Binding-site contacts:
Ligand atom O2 contacts residue MG1 of chain 1.YA at 2.2 Å.
Ligand atom C contacts residue MG1 of chain 1.YA at 2.9 Å.
Ligand atom O3 contacts residue ASN123 of chain 1.H at 3.5 Å (h-bond).
Ligand atom C3 contacts residue MG1 of chain 1.YA at 3.1 Å.
Ligand atom O3 contacts residue KCX201 of chain 1.G at 2.7 Å (h-bond).
Ligand atom O7 contacts residue LYS177 of chain 1.G at 2.7 Å (salt-bridge).
Ligand atom O5P contacts residue HIS327 of chain 1.G at 2.8 Å (h-bond).
Ligand atom O6P contacts residue ARG295 of chain 1.G at 2.8 Å (salt-bridge).
Ligand atom C3 contacts residue KCX201 of chain 1.G at 3.1 Å.
Ligand atom C2 contacts residue MG1 of chain 1.YA at 2.9 Å.
Ligand atom O2 contacts residue THR173 of chain 1.G at 3.3 Å (h-bond).
Ligand atom O7 contacts residue GLU204 of chain 1.G at 3.2 Å (salt-bridge).
Ligand atom O7 contacts residue LYS175 of chain 1.G at 3.4 Å (salt-bridge).
Ligand atom O2 contacts residue KCX201 of chain 1.G at 3.1 Å (h-bond).
Ligand atom O1P contacts residue THR65 of chain 1.H at 2.5 Å (h-bond).
Ligand atom O4 contacts residue SER379 of chain 1.G at 3.1 Å (h-bond).
Ligand atom O3 contacts residue MG1 of chain 1.YA at 2.1 Å.
Ligand atom O7 contacts residue ASN123 of chain 1.H at 2.9 Å (h-bond).
Ligand atom O3 contacts residue GLU204 of chain 1.G at 2.9 Å (salt-bridge).
Ligand atom O6 contacts residue GLU60 of chain 1.H at 3.4 Å (salt-bridge).
Ligand atom O6 contacts residue LYS334 of chain 1.G at 2.8 Å (salt-bridge).
Ligand atom O7 contacts residue MG1 of chain 1.YA at 2.2 Å.
Ligand atom O1 contacts residue LYS175 of chain 1.G at 3.2 Å (salt-bridge).
Ligand atom O1P contacts residue LYS175 of chain 1.G at 3.4 Å.
Ligand atom O3P contacts residue GLY403 of chain 1.G at 2.8 Å (h-bond).
Ligand atom O1P contacts residue GLY404 of chain 1.G at 2.8 Å (h-bond).
Ligand atom O4P contacts residue ARG295 of chain 1.G at 2.8 Å (salt-bridge).
Ligand atom O3 contacts residue HIS294 of chain 1.G at 2.9 Å (h-bond).
Ligand atom C contacts residue ASN123 of chain 1.H at 3.4 Å.
Ligand atom O4 contacts residue GLY380 of chain 1.G at 3.2 Å.
Ligand atom O2P contacts residue GLY380 of chain 1.G at 3.4 Å.
Ligand atom O2P contacts residue THR65 of chain 1.H at 3.5 Å (h-bond).
Ligand atom O7 contacts residue ASP203 of chain 1.G at 3.1 Å (salt-bridge).
Ligand atom P1 contacts residue THR65 of chain 1.H at 3.4 Å.
Ligand atom O2P contacts residue TRP66 of chain 1.H at 3.2 Å.
Ligand atom O2P contacts residue GLY381 of chain 1.G at 2.8 Å (h-bond).
Ligand atom O2P contacts residue LYS334 of chain 1.G at 2.9 Å (salt-bridge).
Ligand atom O5 contacts residue LEU335 of chain 1.G at 3.4 Å.
Ligand atom O2 contacts residue ASP203 of chain 1.G at 3.2 Å (salt-bridge).
Ligand atom O2 contacts residue LYS175 of chain 1.G at 3.0 Å (salt-bridge).

The small molecule below binds the protein below.
Small molecule (SMILES): O=C(O)[C@@](O)(COP(=O)(O)O)[C@H](O)[C@H](O)COP(=O)(O)O

Sequence of chain 1.G:
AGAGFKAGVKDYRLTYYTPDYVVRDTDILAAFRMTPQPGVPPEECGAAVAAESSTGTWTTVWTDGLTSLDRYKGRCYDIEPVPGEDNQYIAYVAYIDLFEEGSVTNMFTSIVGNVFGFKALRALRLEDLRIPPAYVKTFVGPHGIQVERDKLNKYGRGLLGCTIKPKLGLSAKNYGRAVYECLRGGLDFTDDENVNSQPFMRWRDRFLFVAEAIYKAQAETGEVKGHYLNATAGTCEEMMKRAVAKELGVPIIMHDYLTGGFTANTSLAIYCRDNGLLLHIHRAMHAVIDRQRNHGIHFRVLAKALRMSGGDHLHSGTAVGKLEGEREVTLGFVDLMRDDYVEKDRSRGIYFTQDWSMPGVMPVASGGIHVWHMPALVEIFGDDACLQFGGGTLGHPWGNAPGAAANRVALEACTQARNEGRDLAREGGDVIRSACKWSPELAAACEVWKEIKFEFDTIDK

Sequence of chain 1.H:
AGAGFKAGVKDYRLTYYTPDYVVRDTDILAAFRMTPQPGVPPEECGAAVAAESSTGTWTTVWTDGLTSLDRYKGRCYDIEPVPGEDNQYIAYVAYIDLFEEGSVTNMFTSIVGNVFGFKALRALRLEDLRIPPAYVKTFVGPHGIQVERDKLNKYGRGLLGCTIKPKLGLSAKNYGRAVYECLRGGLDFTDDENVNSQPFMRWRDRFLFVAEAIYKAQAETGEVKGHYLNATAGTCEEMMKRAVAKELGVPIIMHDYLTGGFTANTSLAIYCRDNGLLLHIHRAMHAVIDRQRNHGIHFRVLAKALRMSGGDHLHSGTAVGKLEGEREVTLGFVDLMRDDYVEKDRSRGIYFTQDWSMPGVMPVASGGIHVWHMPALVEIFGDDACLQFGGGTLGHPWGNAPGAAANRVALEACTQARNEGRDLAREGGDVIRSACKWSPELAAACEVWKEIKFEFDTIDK